Sequence of chain 1.D:
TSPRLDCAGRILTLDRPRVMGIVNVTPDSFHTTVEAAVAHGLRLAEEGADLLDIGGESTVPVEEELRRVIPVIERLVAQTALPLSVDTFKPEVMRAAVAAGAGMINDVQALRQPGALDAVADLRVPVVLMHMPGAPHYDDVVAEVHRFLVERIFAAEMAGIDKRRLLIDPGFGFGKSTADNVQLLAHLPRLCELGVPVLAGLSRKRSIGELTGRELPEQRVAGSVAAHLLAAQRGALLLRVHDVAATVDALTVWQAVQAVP

Binding-site contacts:
Ligand atom CL6 contacts residue PHE195 of chain 1.D at 4.0 Å.
Ligand atom N1 contacts residue MET144 of chain 1.D at 3.6 Å (h-bond).
Ligand atom N3 contacts residue ASN120 of chain 1.D at 3.0 Å (h-bond).
Ligand atom C8 contacts residue ARG261 of chain 1.D at 3.2 Å.
Ligand atom N2 contacts residue LEU220 of chain 1.D at 4.0 Å.
Ligand atom C5 contacts residue ARG261 of chain 1.D at 3.5 Å.
Ligand atom CL6 contacts residue GLY222 of chain 1.D at 3.2 Å.
Ligand atom N2 contacts residue ASN120 of chain 1.D at 2.7 Å (h-bond).
Ligand atom C2 contacts residue ASN120 of chain 1.D at 3.5 Å.
Ligand atom N7 contacts residue LYS226 of chain 1.D at 3.3 Å (salt-bridge).
Ligand atom N7 contacts residue SO41 of chain 1.Y at 4.0 Å.
Ligand atom N2 contacts residue MET144 of chain 1.D at 4.0 Å.
Ligand atom C5 contacts residue PHE195 of chain 1.D at 3.7 Å (hydrophobic).
Ligand atom N1 contacts residue LEU220 of chain 1.D at 3.9 Å.
Ligand atom CL6 contacts residue ASP190 of chain 1.D at 4.0 Å.
Ligand atom C4 contacts residue ARG261 of chain 1.D at 3.5 Å.
Ligand atom N9 contacts residue ASP101 of chain 1.D at 3.5 Å (salt-bridge).
Ligand atom CL6 contacts residue PHE193 of chain 1.D at 4.0 Å.
Ligand atom C6 contacts residue ASP190 of chain 1.D at 3.7 Å.
Ligand atom C6 contacts residue LYS226 of chain 1.D at 3.8 Å.
Ligand atom N1 contacts residue ASP190 of chain 1.D at 2.6 Å (salt-bridge).
Ligand atom C5 contacts residue LYS226 of chain 1.D at 3.8 Å.
Ligand atom C2 contacts residue ARG261 of chain 1.D at 3.8 Å.
Ligand atom N2 contacts residue ASP190 of chain 1.D at 2.8 Å (salt-bridge).
Ligand atom N3 contacts residue VAL122 of chain 1.D at 4.0 Å.
Ligand atom C6 contacts residue MET144 of chain 1.D at 3.8 Å (hydrophobic).
Ligand atom C8 contacts residue PHE195 of chain 1.D at 3.6 Å (hydrophobic).
Ligand atom C2 contacts residue MET144 of chain 1.D at 3.6 Å (hydrophobic).
Ligand atom N3 contacts residue ARG261 of chain 1.D at 3.7 Å.
Ligand atom N7 contacts residue ARG261 of chain 1.D at 3.3 Å (salt-bridge).
Ligand atom N7 contacts residue PHE195 of chain 1.D at 3.3 Å.
Ligand atom N9 contacts residue THR67 of chain 1.D at 3.9 Å.
Ligand atom C8 contacts residue SO41 of chain 1.Y at 3.7 Å.
Ligand atom CL6 contacts residue LYS226 of chain 1.D at 2.8 Å.
Ligand atom C2 contacts residue ASP190 of chain 1.D at 3.2 Å.
Ligand atom N2 contacts residue VAL142 of chain 1.D at 3.9 Å.
Ligand atom N3 contacts residue MET144 of chain 1.D at 4.0 Å.
Ligand atom N9 contacts residue ARG261 of chain 1.D at 3.4 Å.
Ligand atom C8 contacts residue THR67 of chain 1.D at 3.5 Å.
Ligand atom N1 contacts residue ARG261 of chain 1.D at 4.0 Å.

A protein and the small-molecule ligand that binds it are described below.
Small molecule (SMILES): Nc1nc(Cl)c2nc[nH]c2n1